The small molecule below binds the protein below.
Small molecule (SMILES): O=S(=O)(NO)c1ccccc1

Binding-site contacts:
Ligand atom S1 contacts residue TYR6 of chain 1.A at 4.3 Å.
Ligand atom C5 contacts residue TRP243 of chain 1.A at 4.1 Å (hydrophobic).
Ligand atom C6 contacts residue TRP243 of chain 1.A at 3.7 Å (hydrophobic).
Ligand atom C5 contacts residue ASP241 of chain 1.A at 3.9 Å.
Ligand atom O3 contacts residue ASP241 of chain 1.A at 2.9 Å (salt-bridge).
Ligand atom O3 contacts residue ASN242 of chain 1.A at 4.0 Å.
Ligand atom N1 contacts residue ASP241 of chain 1.A at 2.7 Å (salt-bridge).
Ligand atom S1 contacts residue ASP241 of chain 1.A at 3.9 Å.
Ligand atom O2 contacts residue PRO245 of chain 1.A at 4.1 Å.
Ligand atom N1 contacts residue ASN242 of chain 1.A at 4.3 Å.
Ligand atom C4 contacts residue GLN102 of chain 1.A at 4.4 Å.
Ligand atom O1 contacts residue PRO12 of chain 1.A at 3.4 Å.
Ligand atom O1 contacts residue ASP241 of chain 1.A at 4.4 Å.
Ligand atom S1 contacts residue TRP243 of chain 1.A at 3.8 Å.
Ligand atom C6 contacts residue ASP241 of chain 1.A at 4.1 Å.
Ligand atom O2 contacts residue PRO12 of chain 1.A at 4.1 Å.
Ligand atom N1 contacts residue TYR6 of chain 1.A at 3.4 Å.
Ligand atom N1 contacts residue TRP243 of chain 1.A at 2.8 Å (h-bond).
Ligand atom C5 contacts residue GLN102 of chain 1.A at 4.0 Å.
Ligand atom C2 contacts residue TYR6 of chain 1.A at 3.7 Å (hydrophobic).
Ligand atom O3 contacts residue TYR6 of chain 1.A at 4.3 Å.
Ligand atom C1 contacts residue ASP241 of chain 1.A at 4.0 Å.
Ligand atom O3 contacts residue TRP243 of chain 1.A at 2.5 Å (h-bond).
Ligand atom O1 contacts residue TYR6 of chain 1.A at 3.2 Å (h-bond).
Ligand atom O2 contacts residue TRP243 of chain 1.A at 3.5 Å (h-bond).
Ligand atom S1 contacts residue PRO12 of chain 1.A at 4.2 Å.
Ligand atom C4 contacts residue ASP241 of chain 1.A at 3.5 Å.
Ligand atom C3 contacts residue ASP241 of chain 1.A at 3.9 Å.
Ligand atom C2 contacts residue ASP241 of chain 1.A at 3.9 Å.

Sequence of chain 1.A:
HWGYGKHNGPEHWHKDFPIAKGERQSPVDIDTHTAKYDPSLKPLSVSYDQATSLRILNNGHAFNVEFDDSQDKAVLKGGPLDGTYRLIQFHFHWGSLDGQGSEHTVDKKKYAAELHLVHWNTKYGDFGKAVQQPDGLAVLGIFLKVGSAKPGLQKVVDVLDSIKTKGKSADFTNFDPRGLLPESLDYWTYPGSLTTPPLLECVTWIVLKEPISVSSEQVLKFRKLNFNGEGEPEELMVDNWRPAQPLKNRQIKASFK